Sequence of chain 1.C:
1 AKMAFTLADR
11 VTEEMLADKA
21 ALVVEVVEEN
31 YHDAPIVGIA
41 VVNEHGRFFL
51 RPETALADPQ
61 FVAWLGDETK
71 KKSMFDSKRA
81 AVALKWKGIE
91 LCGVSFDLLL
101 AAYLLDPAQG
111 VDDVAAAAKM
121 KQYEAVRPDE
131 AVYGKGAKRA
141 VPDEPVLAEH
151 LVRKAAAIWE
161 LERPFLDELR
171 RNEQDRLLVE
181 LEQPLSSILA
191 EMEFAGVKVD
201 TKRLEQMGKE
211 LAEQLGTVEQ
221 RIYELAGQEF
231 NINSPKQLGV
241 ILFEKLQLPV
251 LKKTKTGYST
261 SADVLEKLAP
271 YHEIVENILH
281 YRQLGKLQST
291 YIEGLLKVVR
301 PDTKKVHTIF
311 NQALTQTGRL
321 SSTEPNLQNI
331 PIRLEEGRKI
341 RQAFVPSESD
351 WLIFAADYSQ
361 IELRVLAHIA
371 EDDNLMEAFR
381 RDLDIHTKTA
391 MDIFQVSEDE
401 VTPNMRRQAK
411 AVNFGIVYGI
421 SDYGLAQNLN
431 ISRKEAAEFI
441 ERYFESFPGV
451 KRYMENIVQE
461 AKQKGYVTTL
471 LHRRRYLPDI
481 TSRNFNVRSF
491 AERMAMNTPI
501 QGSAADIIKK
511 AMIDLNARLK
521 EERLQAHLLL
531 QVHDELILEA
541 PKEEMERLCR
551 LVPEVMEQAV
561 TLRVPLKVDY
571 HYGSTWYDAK

A protein and the small-molecule ligand that binds it are described below.
Small molecule (SMILES): OC[C@H]1O[C@@](CO)(O[C@H]2O[C@H](CO)[C@@H](O)[C@H](O)[C@H]2O)[C@@H](O)[C@@H]1O

Binding-site contacts:
Ligand atom O4 contacts residue GLU455 of chain 1.C at 3.5 Å.
Ligand atom O3 contacts residue ILE480 of chain 1.C at 4.4 Å.
Ligand atom C4 contacts residue LYS462 of chain 1.C at 3.5 Å.
Ligand atom C3 contacts residue LYS462 of chain 1.C at 3.8 Å.
Ligand atom C2 contacts residue GLU492 of chain 1.C at 3.6 Å.
Ligand atom O3 contacts residue GLU492 of chain 1.C at 3.8 Å.
Ligand atom O2 contacts residue GLU492 of chain 1.C at 2.6 Å (salt-bridge).
Ligand atom C1 contacts residue GLU492 of chain 1.C at 4.2 Å.
Ligand atom C3 contacts residue GLU492 of chain 1.C at 3.6 Å.
Ligand atom O3 contacts residue VAL458 of chain 1.C at 3.7 Å.
Ligand atom O3 contacts residue ARG488 of chain 1.C at 3.7 Å.
Ligand atom O3 contacts residue GLU455 of chain 1.C at 4.4 Å.
Ligand atom O1 contacts residue GLU492 of chain 1.C at 4.2 Å.
Ligand atom O3 contacts residue LYS462 of chain 1.C at 3.0 Å (salt-bridge).
Ligand atom C2 contacts residue GLU492 of chain 1.C at 4.3 Å.
Ligand atom C2 contacts residue ARG488 of chain 1.C at 4.0 Å.
Ligand atom O2 contacts residue ARG488 of chain 1.C at 3.1 Å (salt-bridge).
Ligand atom O2 contacts residue GLU492 of chain 1.C at 3.7 Å.
Ligand atom O4 contacts residue LYS462 of chain 1.C at 2.7 Å (salt-bridge).
Ligand atom C1 contacts residue GLU492 of chain 1.C at 3.5 Å.